Sequence of chain 1.A:
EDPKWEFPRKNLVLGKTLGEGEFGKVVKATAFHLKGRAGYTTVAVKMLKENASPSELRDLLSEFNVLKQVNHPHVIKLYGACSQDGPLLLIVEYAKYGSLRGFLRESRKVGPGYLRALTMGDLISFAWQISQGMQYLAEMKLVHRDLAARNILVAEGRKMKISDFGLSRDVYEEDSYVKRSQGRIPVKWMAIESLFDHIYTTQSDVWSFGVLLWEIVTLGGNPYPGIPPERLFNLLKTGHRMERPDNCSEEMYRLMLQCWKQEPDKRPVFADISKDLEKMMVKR

Binding-site contacts:
Ligand atom C4' contacts residue GLY32 of chain 1.A at 3.8 Å.
Ligand atom O5' contacts residue FMT1 of chain 1.E at 2.7 Å (h-bond).
Ligand atom C4 contacts residue LEU182 of chain 1.A at 3.7 Å (hydrophobic).
Ligand atom C5' contacts residue GLU33 of chain 1.A at 3.4 Å.
Ligand atom C5' contacts residue GLY32 of chain 1.A at 3.7 Å.
Ligand atom C5' contacts residue GLY34 of chain 1.A at 3.9 Å.
Ligand atom N9 contacts residue LEU182 of chain 1.A at 3.8 Å.
Ligand atom N9 contacts residue VAL39 of chain 1.A at 3.8 Å.
Ligand atom O5' contacts residue GLY34 of chain 1.A at 3.7 Å.
Ligand atom O5' contacts residue GLU33 of chain 1.A at 3.8 Å.
Ligand atom O2' contacts residue LEU182 of chain 1.A at 3.8 Å.
Ligand atom O3P contacts residue SER112 of chain 1.A at 3.0 Å (h-bond).
Ligand atom C5 contacts residue LEU182 of chain 1.A at 3.4 Å (hydrophobic).
Ligand atom C2 contacts residue LEU31 of chain 1.A at 3.9 Å (hydrophobic).
Ligand atom C6 contacts residue ALA108 of chain 1.A at 3.9 Å (hydrophobic).
Ligand atom C2 contacts residue ALA108 of chain 1.A at 3.3 Å (hydrophobic).
Ligand atom N1 contacts residue TYR107 of chain 1.A at 3.8 Å.
Ligand atom N6 contacts residue VAL105 of chain 1.A at 3.6 Å.
Ligand atom N6 contacts residue GLU106 of chain 1.A at 2.7 Å (salt-bridge).
Ligand atom O1P contacts residue GLY111 of chain 1.A at 3.7 Å.
Ligand atom N7 contacts residue LEU182 of chain 1.A at 3.5 Å.
Ligand atom C8 contacts residue VAL39 of chain 1.A at 3.7 Å (hydrophobic).
Ligand atom O2' contacts residue GLY111 of chain 1.A at 3.7 Å.
Ligand atom C6 contacts residue ALA57 of chain 1.A at 3.5 Å (hydrophobic).
Ligand atom C4' contacts residue LEU31 of chain 1.A at 3.8 Å (hydrophobic).
Ligand atom C5' contacts residue FMT1 of chain 1.E at 3.8 Å.
Ligand atom N7 contacts residue VAL39 of chain 1.A at 3.8 Å.
Ligand atom O4' contacts residue VAL39 of chain 1.A at 3.6 Å.
Ligand atom C2 contacts residue TYR107 of chain 1.A at 3.7 Å (hydrophobic).
Ligand atom C6 contacts residue GLU106 of chain 1.A at 3.7 Å.
Ligand atom O3' contacts residue LEU31 of chain 1.A at 3.9 Å.
Ligand atom N3 contacts residue LEU31 of chain 1.A at 3.6 Å.
Ligand atom P contacts residue SER112 of chain 1.A at 3.6 Å.
Ligand atom N1 contacts residue ALA108 of chain 1.A at 3.0 Å (h-bond).
Ligand atom C8 contacts residue LEU182 of chain 1.A at 3.9 Å (hydrophobic).
Ligand atom N6 contacts residue LEU182 of chain 1.A at 3.4 Å.
Ligand atom C6 contacts residue LEU182 of chain 1.A at 3.4 Å (hydrophobic).
Ligand atom O2' contacts residue SER112 of chain 1.A at 3.2 Å (h-bond).
Ligand atom N1 contacts residue ALA57 of chain 1.A at 3.8 Å.
Ligand atom N6 contacts residue ALA57 of chain 1.A at 3.5 Å.

The small molecule below binds the protein below.
Small molecule (SMILES): Nc1ncnc2c1ncn2[C@@H]1O[C@H](CO)[C@H]2OP(=O)(O)O[C@H]21